A small-molecule ligand and the protein it binds are described below.
Small molecule (SMILES): NC(N)=NCCC[C@H](NC(=O)[C@@H]1CCCN1)C(=O)N[C@H](C=O)Cc1cnc[nH]1

Binding-site contacts:
Ligand atom C contacts residue ARG649 of chain 30.T at 3.8 Å.
Ligand atom CD contacts residue CYS621 of chain 30.T at 4.2 Å (hydrophobic).
Ligand atom N contacts residue ASN617 of chain 30.T at 2.8 Å (h-bond).
Ligand atom N contacts residue CYS621 of chain 30.T at 3.2 Å (h-bond).
Ligand atom N contacts residue TYR619 of chain 30.T at 3.4 Å.
Ligand atom C contacts residue ASN617 of chain 30.T at 4.2 Å.
Ligand atom CB contacts residue CYS621 of chain 30.T at 3.7 Å (hydrophobic).
Ligand atom CA contacts residue ARG649 of chain 30.T at 3.9 Å.
Ligand atom CA contacts residue CYS621 of chain 30.T at 3.1 Å (hydrophobic).
Ligand atom CD contacts residue ASN617 of chain 30.T at 2.8 Å.
Ligand atom CA contacts residue TYR619 of chain 30.T at 3.6 Å (hydrophobic).
Ligand atom CA contacts residue ASN617 of chain 30.T at 4.2 Å.
Ligand atom O contacts residue TYR619 of chain 30.T at 3.9 Å.
Ligand atom N contacts residue ASP618 of chain 30.T at 3.5 Å (salt-bridge).
Ligand atom CB contacts residue PHE896 of chain 30.T at 3.9 Å (hydrophobic).
Ligand atom ND1 contacts residue LEU348 of chain 30.T at 4.2 Å.
Ligand atom C contacts residue ARG649 of chain 30.T at 4.2 Å.
Ligand atom CB contacts residue TYR619 of chain 30.T at 3.1 Å (hydrophobic).
Ligand atom N contacts residue ARG649 of chain 30.T at 3.8 Å.
Ligand atom N contacts residue TYR619 of chain 30.T at 3.7 Å.
Ligand atom CB contacts residue TYR619 of chain 30.T at 4.0 Å (hydrophobic).
Ligand atom O contacts residue ARG649 of chain 30.T at 3.2 Å (salt-bridge).
Ligand atom CD contacts residue ARG46 of chain 30.V at 3.9 Å.
Ligand atom CE1 contacts residue MET843 of chain 30.T at 4.1 Å (hydrophobic).
Ligand atom CE1 contacts residue LEU348 of chain 30.T at 4.0 Å (hydrophobic).
Ligand atom CB contacts residue GLU894 of chain 30.T at 4.2 Å.
Ligand atom CG contacts residue PHE896 of chain 30.T at 3.4 Å (hydrophobic).
Ligand atom CG contacts residue GLU894 of chain 30.T at 3.8 Å.
Ligand atom CA contacts residue ARG649 of chain 30.T at 4.0 Å.
Ligand atom CG contacts residue ASN617 of chain 30.T at 3.6 Å.
Ligand atom O contacts residue ARG845 of chain 30.T at 4.2 Å.
Ligand atom CG contacts residue ARG46 of chain 30.V at 3.7 Å.
Ligand atom ND1 contacts residue GLU894 of chain 30.T at 3.9 Å.
Ligand atom CB contacts residue ARG649 of chain 30.T at 3.8 Å.
Ligand atom CA contacts residue TYR619 of chain 30.T at 3.8 Å (hydrophobic).
Ligand atom CD2 contacts residue ARG845 of chain 30.T at 3.8 Å.
Ligand atom CE1 contacts residue GLU894 of chain 30.T at 4.3 Å.
Ligand atom CD2 contacts residue GLU894 of chain 30.T at 4.2 Å.
Ligand atom CB contacts residue ARG649 of chain 30.T at 3.6 Å.
Ligand atom C contacts residue TYR619 of chain 30.T at 3.4 Å (hydrophobic).

Sequence of chain 30.T:
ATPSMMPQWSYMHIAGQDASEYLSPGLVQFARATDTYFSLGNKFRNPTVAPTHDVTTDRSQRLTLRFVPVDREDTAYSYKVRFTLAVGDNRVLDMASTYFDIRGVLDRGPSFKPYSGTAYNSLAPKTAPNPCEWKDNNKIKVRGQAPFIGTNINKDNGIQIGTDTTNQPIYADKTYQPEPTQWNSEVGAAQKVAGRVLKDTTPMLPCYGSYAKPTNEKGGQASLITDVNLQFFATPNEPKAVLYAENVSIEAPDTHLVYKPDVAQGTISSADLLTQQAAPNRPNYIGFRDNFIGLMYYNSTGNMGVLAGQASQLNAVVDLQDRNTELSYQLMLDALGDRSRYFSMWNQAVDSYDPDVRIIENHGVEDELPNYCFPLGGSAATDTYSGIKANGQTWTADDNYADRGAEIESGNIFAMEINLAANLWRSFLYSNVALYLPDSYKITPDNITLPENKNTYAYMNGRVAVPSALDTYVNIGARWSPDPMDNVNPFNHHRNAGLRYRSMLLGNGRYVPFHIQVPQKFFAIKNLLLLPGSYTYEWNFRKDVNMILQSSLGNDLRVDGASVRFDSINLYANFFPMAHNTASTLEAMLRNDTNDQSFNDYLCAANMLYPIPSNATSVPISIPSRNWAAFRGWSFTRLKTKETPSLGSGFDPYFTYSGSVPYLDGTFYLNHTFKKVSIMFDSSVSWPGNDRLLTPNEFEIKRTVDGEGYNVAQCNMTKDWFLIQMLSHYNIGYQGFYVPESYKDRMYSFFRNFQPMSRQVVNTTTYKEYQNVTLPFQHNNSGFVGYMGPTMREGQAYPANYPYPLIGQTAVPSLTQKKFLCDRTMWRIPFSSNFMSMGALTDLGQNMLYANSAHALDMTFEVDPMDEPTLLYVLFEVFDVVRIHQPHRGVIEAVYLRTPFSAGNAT

Sequence of chain 30.V:
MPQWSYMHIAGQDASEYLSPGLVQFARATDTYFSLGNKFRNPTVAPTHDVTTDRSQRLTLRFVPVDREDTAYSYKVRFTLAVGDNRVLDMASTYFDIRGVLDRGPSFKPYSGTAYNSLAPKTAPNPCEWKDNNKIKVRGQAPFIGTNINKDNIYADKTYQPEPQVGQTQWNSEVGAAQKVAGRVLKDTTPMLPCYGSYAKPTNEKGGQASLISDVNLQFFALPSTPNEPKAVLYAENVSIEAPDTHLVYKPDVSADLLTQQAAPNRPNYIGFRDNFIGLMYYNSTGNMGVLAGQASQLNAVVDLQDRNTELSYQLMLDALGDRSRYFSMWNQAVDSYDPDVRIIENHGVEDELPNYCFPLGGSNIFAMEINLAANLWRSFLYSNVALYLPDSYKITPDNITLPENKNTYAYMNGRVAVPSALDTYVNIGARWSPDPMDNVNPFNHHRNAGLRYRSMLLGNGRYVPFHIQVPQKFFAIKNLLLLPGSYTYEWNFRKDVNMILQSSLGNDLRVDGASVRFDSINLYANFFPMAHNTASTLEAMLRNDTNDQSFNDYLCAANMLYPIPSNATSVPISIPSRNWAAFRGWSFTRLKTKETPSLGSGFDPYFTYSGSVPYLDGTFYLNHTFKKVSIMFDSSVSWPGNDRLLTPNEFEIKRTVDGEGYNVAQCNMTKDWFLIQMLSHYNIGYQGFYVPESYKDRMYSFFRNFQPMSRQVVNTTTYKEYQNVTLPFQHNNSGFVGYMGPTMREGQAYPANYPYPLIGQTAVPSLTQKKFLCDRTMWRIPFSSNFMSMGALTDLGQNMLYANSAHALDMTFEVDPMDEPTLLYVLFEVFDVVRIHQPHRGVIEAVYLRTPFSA